The small molecule below binds the protein below.
Small molecule (SMILES): CC(=O)N[C@H]1[C@H](O[C@H]2[C@H](O)[C@@H](NC(C)=O)CO[C@@H]2CO)O[C@H](CO)[C@@H](O)[C@@H]1O

Sequence of chain 3.A:
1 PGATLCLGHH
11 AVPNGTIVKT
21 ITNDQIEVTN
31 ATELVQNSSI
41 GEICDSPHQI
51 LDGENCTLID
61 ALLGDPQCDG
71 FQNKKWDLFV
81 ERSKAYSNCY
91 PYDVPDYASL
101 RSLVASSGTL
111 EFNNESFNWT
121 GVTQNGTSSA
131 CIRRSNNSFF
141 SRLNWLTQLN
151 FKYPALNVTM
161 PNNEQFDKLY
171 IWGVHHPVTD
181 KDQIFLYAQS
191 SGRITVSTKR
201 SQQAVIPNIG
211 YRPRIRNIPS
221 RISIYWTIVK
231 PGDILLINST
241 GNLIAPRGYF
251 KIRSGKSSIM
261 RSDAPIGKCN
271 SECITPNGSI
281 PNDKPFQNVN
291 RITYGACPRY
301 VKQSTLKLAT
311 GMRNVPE

Binding-site contacts:
Ligand atom C5 contacts residue TYR86 of chain 3.A at 4.3 Å (hydrophobic).
Ligand atom O6 contacts residue TYR86 of chain 3.A at 3.1 Å (h-bond).
Ligand atom C1 contacts residue TYR86 of chain 3.A at 4.2 Å (hydrophobic).
Ligand atom C1 contacts residue ASN55 of chain 3.A at 1.4 Å.
Ligand atom C8 contacts residue GLU54 of chain 3.A at 3.3 Å.
Ligand atom O5 contacts residue TYR86 of chain 3.A at 3.3 Å (h-bond).
Ligand atom O7 contacts residue ASN55 of chain 3.A at 3.6 Å (h-bond).
Ligand atom C3 contacts residue ASN55 of chain 3.A at 3.8 Å.
Ligand atom C7 contacts residue ASN55 of chain 3.A at 3.5 Å.
Ligand atom O5 contacts residue ASN55 of chain 3.A at 2.4 Å (h-bond).
Ligand atom C5 contacts residue ASN55 of chain 3.A at 3.7 Å.
Ligand atom C4 contacts residue ASN55 of chain 3.A at 4.2 Å.
Ligand atom C6 contacts residue TYR86 of chain 3.A at 4.1 Å (hydrophobic).
Ligand atom C2 contacts residue ASN55 of chain 3.A at 2.5 Å.
Ligand atom N2 contacts residue ASN55 of chain 3.A at 2.9 Å (h-bond).